This protein binds this small molecule.
Small molecule (SMILES): CC(=O)N[C@H]1[C@H](O[C@H]2[C@H](O)[C@@H](NC(C)=O)CO[C@@H]2CO)O[C@H](CO)[C@@H](O[C@@H]2O[C@H](CO)[C@@H](O)[C@H](O)[C@@H]2O)[C@@H]1O

Binding-site contacts:
Ligand atom C1 contacts residue SER80 of chain 4.E at 3.8 Å.
Ligand atom C6 contacts residue ASN78 of chain 4.E at 4.5 Å.
Ligand atom C8 contacts residue TYR23 of chain 4.E at 3.3 Å (hydrophobic).
Ligand atom C4 contacts residue ASN78 of chain 4.E at 4.2 Å.
Ligand atom C1 contacts residue ASN78 of chain 4.E at 1.4 Å.
Ligand atom C5 contacts residue ALA69 of chain 4.E at 4.4 Å (hydrophobic).
Ligand atom O5 contacts residue ALA69 of chain 4.E at 3.5 Å.
Ligand atom O5 contacts residue ASN78 of chain 4.E at 2.2 Å (h-bond).
Ligand atom C1 contacts residue ALA69 of chain 4.E at 4.3 Å (hydrophobic).
Ligand atom C5 contacts residue ASN78 of chain 4.E at 3.5 Å.
Ligand atom O7 contacts residue TYR23 of chain 4.E at 4.2 Å.
Ligand atom O5 contacts residue SER80 of chain 4.E at 4.1 Å.
Ligand atom C5 contacts residue VAL68 of chain 4.E at 4.4 Å (hydrophobic).
Ligand atom O7 contacts residue ASN78 of chain 4.E at 4.0 Å.
Ligand atom C6 contacts residue ALA69 of chain 4.E at 4.1 Å (hydrophobic).
Ligand atom O6 contacts residue ALA69 of chain 4.E at 4.0 Å.
Ligand atom C3 contacts residue ASN78 of chain 4.E at 4.0 Å.
Ligand atom C7 contacts residue TYR23 of chain 4.E at 4.0 Å (hydrophobic).
Ligand atom C7 contacts residue ASN78 of chain 4.E at 3.9 Å.
Ligand atom C2 contacts residue ASN78 of chain 4.E at 2.7 Å.
Ligand atom N2 contacts residue ASN78 of chain 4.E at 3.2 Å (h-bond).
Ligand atom C6 contacts residue VAL68 of chain 4.E at 3.1 Å (hydrophobic).
Ligand atom C5 contacts residue SER80 of chain 4.E at 4.0 Å.
Ligand atom O6 contacts residue VAL68 of chain 4.E at 3.8 Å.

Sequence of chain 4.E:
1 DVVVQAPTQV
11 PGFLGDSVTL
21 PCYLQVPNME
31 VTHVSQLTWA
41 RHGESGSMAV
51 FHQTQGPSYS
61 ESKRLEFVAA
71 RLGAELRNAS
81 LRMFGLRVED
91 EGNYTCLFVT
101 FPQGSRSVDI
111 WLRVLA